This small molecule binds to this protein.
Small molecule (SMILES): OC[C@H]1O[C@@](CO)(O[C@H]2O[C@H](CO)[C@@H](O)[C@H](O)[C@H]2O)[C@@H](O)[C@@H]1O

Sequence of chain 1.B:
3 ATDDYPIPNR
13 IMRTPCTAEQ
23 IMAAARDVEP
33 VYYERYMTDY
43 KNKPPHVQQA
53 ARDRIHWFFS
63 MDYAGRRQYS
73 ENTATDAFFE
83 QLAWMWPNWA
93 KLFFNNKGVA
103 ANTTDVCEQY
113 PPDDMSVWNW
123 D

Binding-site contacts:
Ligand atom C1 contacts residue PRO89 of chain 1.B at 4.1 Å (hydrophobic).
Ligand atom C2 contacts residue PRO89 of chain 1.B at 3.6 Å (hydrophobic).
Ligand atom O2 contacts residue PRO89 of chain 1.B at 3.6 Å (h-bond).
Ligand atom O5 contacts residue PHE96 of chain 1.B at 3.5 Å.
Ligand atom C3 contacts residue PRO89 of chain 1.B at 4.1 Å (hydrophobic).
Ligand atom O2 contacts residue TRP91 of chain 1.B at 3.5 Å (h-bond).
Ligand atom C6 contacts residue PRO8 of chain 1.B at 3.9 Å (hydrophobic).
Ligand atom O4 contacts residue ALA79 of chain 1.B at 3.0 Å (h-bond).
Ligand atom O3 contacts residue GLU82 of chain 1.B at 4.1 Å.
Ligand atom C2 contacts residue ALA92 of chain 1.B at 3.7 Å (hydrophobic).
Ligand atom C1 contacts residue PHE96 of chain 1.B at 3.7 Å (hydrophobic).
Ligand atom O3 contacts residue PRO89 of chain 1.B at 3.2 Å (h-bond).
Ligand atom O6 contacts residue PHE96 of chain 1.B at 3.2 Å (h-bond).
Ligand atom C2 contacts residue LYS93 of chain 1.B at 3.8 Å.
Ligand atom O2 contacts residue LYS93 of chain 1.B at 3.6 Å.
Ligand atom O4 contacts residue ASN97 of chain 1.B at 2.9 Å (h-bond).
Ligand atom O3 contacts residue ASN90 of chain 1.B at 2.9 Å (h-bond).
Ligand atom C1 contacts residue TYR71 of chain 1.B at 4.0 Å (hydrophobic).
Ligand atom O3 contacts residue ALA85 of chain 1.B at 3.4 Å.
Ligand atom O2 contacts residue PRO89 of chain 1.B at 2.7 Å (h-bond).
Ligand atom O3 contacts residue TRP91 of chain 1.B at 2.9 Å (h-bond).
Ligand atom C3 contacts residue ASN90 of chain 1.B at 3.6 Å.
Ligand atom O1 contacts residue GLU82 of chain 1.B at 3.6 Å.
Ligand atom O3 contacts residue ASN97 of chain 1.B at 4.1 Å.
Ligand atom O6 contacts residue PRO8 of chain 1.B at 3.1 Å (h-bond).
Ligand atom C3 contacts residue TRP91 of chain 1.B at 4.1 Å (hydrophobic).
Ligand atom C4 contacts residue ALA85 of chain 1.B at 3.8 Å (hydrophobic).
Ligand atom C1 contacts residue THR75 of chain 1.B at 4.1 Å.
Ligand atom O3 contacts residue PRO89 of chain 1.B at 4.1 Å.
Ligand atom C3 contacts residue ALA85 of chain 1.B at 3.8 Å (hydrophobic).
Ligand atom C4 contacts residue PRO89 of chain 1.B at 4.1 Å (hydrophobic).
Ligand atom O1 contacts residue TYR71 of chain 1.B at 2.9 Å (h-bond).
Ligand atom O4 contacts residue ALA85 of chain 1.B at 3.0 Å.
Ligand atom C4 contacts residue ASN97 of chain 1.B at 3.7 Å.
Ligand atom O6 contacts residue ASN97 of chain 1.B at 3.8 Å.
Ligand atom O2 contacts residue ALA92 of chain 1.B at 2.9 Å (h-bond).
Ligand atom C3 contacts residue PRO89 of chain 1.B at 3.6 Å (hydrophobic).
Ligand atom O2 contacts residue ASN90 of chain 1.B at 3.4 Å.
Ligand atom O3 contacts residue LYS93 of chain 1.B at 3.2 Å.
Ligand atom O1 contacts residue TRP91 of chain 1.B at 3.3 Å (h-bond).